The small molecule below binds the protein below.
Small molecule (SMILES): CC(=O)N[C@H]1[C@H](O[C@H]2[C@H](O)[C@@H](NC(C)=O)CO[C@@H]2CO)O[C@H](CO)[C@@H](O)[C@@H]1O

Binding-site contacts:
Ligand atom O5 contacts residue ARG410 of chain 1.C at 2.8 Å (salt-bridge).
Ligand atom C7 contacts residue ASN299 of chain 1.C at 4.4 Å.
Ligand atom C8 contacts residue GLN261 of chain 1.C at 3.9 Å.
Ligand atom O7 contacts residue ASN263 of chain 1.C at 3.3 Å (h-bond).
Ligand atom C8 contacts residue SER301 of chain 1.C at 3.9 Å.
Ligand atom C4 contacts residue ASN263 of chain 1.C at 4.3 Å.
Ligand atom C1 contacts residue ARG410 of chain 1.C at 3.5 Å.
Ligand atom C3 contacts residue GLN261 of chain 1.C at 3.6 Å.
Ligand atom C7 contacts residue GLN261 of chain 1.C at 3.9 Å.
Ligand atom C2 contacts residue ASN263 of chain 1.C at 2.5 Å.
Ligand atom C6 contacts residue ARG410 of chain 1.C at 4.2 Å.
Ligand atom O7 contacts residue ASN299 of chain 1.C at 4.1 Å.
Ligand atom C3 contacts residue ASN263 of chain 1.C at 3.9 Å.
Ligand atom C2 contacts residue GLN261 of chain 1.C at 3.7 Å.
Ligand atom O6 contacts residue ARG410 of chain 1.C at 4.2 Å.
Ligand atom C5 contacts residue ARG410 of chain 1.C at 4.0 Å.
Ligand atom C2 contacts residue ARG410 of chain 1.C at 4.4 Å.
Ligand atom O5 contacts residue ASN263 of chain 1.C at 2.5 Å (h-bond).
Ligand atom C7 contacts residue ASN263 of chain 1.C at 3.3 Å.
Ligand atom C8 contacts residue ASN263 of chain 1.C at 3.9 Å.
Ligand atom O5 contacts residue VAL412 of chain 1.C at 4.2 Å.
Ligand atom O3 contacts residue GLN261 of chain 1.C at 4.0 Å.
Ligand atom N2 contacts residue ASN263 of chain 1.C at 3.0 Å (h-bond).
Ligand atom N2 contacts residue GLN261 of chain 1.C at 3.0 Å (h-bond).
Ligand atom C1 contacts residue ASN263 of chain 1.C at 1.5 Å.
Ligand atom C8 contacts residue ASN299 of chain 1.C at 3.5 Å.
Ligand atom C1 contacts residue GLN261 of chain 1.C at 4.2 Å.
Ligand atom C1 contacts residue VAL412 of chain 1.C at 4.2 Å (hydrophobic).
Ligand atom C5 contacts residue ASN263 of chain 1.C at 3.8 Å.

Sequence of chain 1.C:
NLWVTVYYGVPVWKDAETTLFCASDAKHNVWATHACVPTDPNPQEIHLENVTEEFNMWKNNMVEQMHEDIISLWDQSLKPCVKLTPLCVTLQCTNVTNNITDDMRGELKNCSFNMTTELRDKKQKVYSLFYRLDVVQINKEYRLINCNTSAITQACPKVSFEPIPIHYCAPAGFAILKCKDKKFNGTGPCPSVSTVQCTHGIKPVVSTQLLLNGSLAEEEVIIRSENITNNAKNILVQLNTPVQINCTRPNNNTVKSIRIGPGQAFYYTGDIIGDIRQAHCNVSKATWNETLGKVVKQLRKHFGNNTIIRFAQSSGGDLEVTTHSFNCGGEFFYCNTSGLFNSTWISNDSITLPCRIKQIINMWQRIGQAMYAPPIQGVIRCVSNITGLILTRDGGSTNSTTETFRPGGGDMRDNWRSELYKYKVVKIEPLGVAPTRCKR